Sequence of chain 1.A:
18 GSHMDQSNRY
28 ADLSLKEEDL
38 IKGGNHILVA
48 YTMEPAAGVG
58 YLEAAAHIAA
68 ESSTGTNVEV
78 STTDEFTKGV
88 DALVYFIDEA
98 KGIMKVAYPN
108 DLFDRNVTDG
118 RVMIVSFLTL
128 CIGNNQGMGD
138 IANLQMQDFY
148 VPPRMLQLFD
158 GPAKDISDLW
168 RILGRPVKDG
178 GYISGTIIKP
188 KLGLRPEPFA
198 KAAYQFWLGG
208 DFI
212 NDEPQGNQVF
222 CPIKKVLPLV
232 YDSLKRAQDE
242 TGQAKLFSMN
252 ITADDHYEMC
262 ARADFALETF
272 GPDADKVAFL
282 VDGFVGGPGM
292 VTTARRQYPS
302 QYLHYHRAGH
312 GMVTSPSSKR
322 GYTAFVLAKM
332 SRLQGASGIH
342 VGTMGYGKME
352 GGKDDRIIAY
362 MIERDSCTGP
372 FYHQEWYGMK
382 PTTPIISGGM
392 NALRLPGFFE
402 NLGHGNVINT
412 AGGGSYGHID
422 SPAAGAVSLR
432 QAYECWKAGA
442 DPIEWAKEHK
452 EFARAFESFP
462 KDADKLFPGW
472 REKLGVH

The protein below binds the small molecule below.
Small molecule (SMILES): O=C(O)[C@@](O)(COP(=O)(O)O)[C@H](O)[C@H](O)COP(=O)(O)O

Binding-site contacts:
Ligand atom O6 contacts residue ASN131 of chain 1.C at 2.7 Å (h-bond).
Ligand atom O3 contacts residue MG1 of chain 1.H at 2.3 Å.
Ligand atom O5P contacts residue HIS341 of chain 1.A at 2.9 Å (h-bond).
Ligand atom C contacts residue ASN131 of chain 1.C at 3.3 Å.
Ligand atom O3 contacts residue HIS307 of chain 1.A at 2.9 Å (h-bond).
Ligand atom O6P contacts residue ARG308 of chain 1.A at 2.9 Å (salt-bridge).
Ligand atom O3 contacts residue GLU214 of chain 1.A at 2.9 Å (salt-bridge).
Ligand atom C1 contacts residue SER388 of chain 1.A at 3.5 Å.
Ligand atom O2 contacts residue MG1 of chain 1.H at 2.2 Å.
Ligand atom O3 contacts residue KCX211 of chain 1.A at 2.6 Å (h-bond).
Ligand atom O6 contacts residue MG1 of chain 1.H at 2.2 Å.
Ligand atom O1P contacts residue GLY414 of chain 1.A at 2.9 Å (h-bond).
Ligand atom O3P contacts residue THR73 of chain 1.C at 3.3 Å (h-bond).
Ligand atom O3P contacts residue GLY390 of chain 1.A at 3.0 Å (h-bond).
Ligand atom O1P contacts residue LYS186 of chain 1.A at 3.0 Å.
Ligand atom O5P contacts residue SER388 of chain 1.A at 3.0 Å (h-bond).
Ligand atom C3 contacts residue SER388 of chain 1.A at 3.5 Å.
Ligand atom C4 contacts residue ASN131 of chain 1.C at 3.5 Å.
Ligand atom O7 contacts residue ASN131 of chain 1.C at 3.6 Å (h-bond).
Ligand atom O2 contacts residue LYS186 of chain 1.A at 3.4 Å (salt-bridge).
Ligand atom O1P contacts residue THR73 of chain 1.C at 3.0 Å (h-bond).
Ligand atom O3P contacts residue LYS349 of chain 1.A at 2.9 Å (salt-bridge).
Ligand atom O1P contacts residue GLY413 of chain 1.A at 3.6 Å.
Ligand atom O4P contacts residue ARG308 of chain 1.A at 3.1 Å (salt-bridge).
Ligand atom O2 contacts residue KCX211 of chain 1.A at 3.1 Å (h-bond).
Ligand atom O3 contacts residue ASN131 of chain 1.C at 3.6 Å (h-bond).
Ligand atom O7 contacts residue GLU68 of chain 1.C at 3.5 Å (salt-bridge).
Ligand atom O6 contacts residue GLU214 of chain 1.A at 3.2 Å (salt-bridge).
Ligand atom O2 contacts residue ILE184 of chain 1.A at 3.3 Å.
Ligand atom O4 contacts residue GLY389 of chain 1.A at 3.0 Å.
Ligand atom C contacts residue MG1 of chain 1.H at 2.8 Å.
Ligand atom C2 contacts residue MG1 of chain 1.H at 2.9 Å.
Ligand atom C3 contacts residue KCX211 of chain 1.A at 3.1 Å.
Ligand atom O1 contacts residue LYS186 of chain 1.A at 3.1 Å (salt-bridge).
Ligand atom O6 contacts residue LYS188 of chain 1.A at 3.2 Å (salt-bridge).
Ligand atom C3 contacts residue MG1 of chain 1.H at 3.1 Å.
Ligand atom O7 contacts residue LYS349 of chain 1.A at 3.3 Å (salt-bridge).
Ligand atom O4 contacts residue SER388 of chain 1.A at 3.3 Å.
Ligand atom O2P contacts residue GLY413 of chain 1.A at 3.0 Å (h-bond).
Ligand atom O6 contacts residue ASP213 of chain 1.A at 3.6 Å (salt-bridge).

Sequence of chain 1.C:
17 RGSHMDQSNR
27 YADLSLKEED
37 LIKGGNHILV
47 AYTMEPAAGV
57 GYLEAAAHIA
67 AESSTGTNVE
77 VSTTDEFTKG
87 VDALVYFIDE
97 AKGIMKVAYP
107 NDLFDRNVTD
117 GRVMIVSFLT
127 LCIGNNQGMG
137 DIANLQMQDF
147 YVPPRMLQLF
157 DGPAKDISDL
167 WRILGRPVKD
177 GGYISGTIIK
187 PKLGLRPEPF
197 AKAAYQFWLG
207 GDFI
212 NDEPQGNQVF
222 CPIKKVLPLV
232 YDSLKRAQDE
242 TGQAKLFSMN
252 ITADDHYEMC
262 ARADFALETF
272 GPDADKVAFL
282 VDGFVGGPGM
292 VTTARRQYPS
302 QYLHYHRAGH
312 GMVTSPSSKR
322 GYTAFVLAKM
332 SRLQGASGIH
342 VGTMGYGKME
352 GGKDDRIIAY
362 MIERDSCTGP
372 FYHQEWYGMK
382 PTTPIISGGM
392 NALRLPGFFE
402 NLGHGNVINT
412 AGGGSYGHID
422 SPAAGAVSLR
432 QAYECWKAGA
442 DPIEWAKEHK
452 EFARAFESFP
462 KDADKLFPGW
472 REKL